This protein binds this small molecule.
Small molecule (SMILES): O=C1NC(=O)[C@@]2(CCc3ccccc32)N1

Sequence of chain 1.B:
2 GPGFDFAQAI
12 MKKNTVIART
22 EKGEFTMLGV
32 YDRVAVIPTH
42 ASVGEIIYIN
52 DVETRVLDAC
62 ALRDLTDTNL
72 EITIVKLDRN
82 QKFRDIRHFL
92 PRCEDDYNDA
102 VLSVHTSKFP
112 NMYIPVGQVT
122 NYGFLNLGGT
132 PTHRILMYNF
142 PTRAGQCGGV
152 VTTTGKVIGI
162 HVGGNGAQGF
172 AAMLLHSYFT

Binding-site contacts:
Ligand atom N1 contacts residue VAL35 of chain 1.B at 4.3 Å.
Ligand atom C4 contacts residue ASP59 of chain 1.B at 3.6 Å.
Ligand atom C contacts residue TYR32 of chain 1.B at 3.2 Å (hydrophobic).
Ligand atom C4 contacts residue LYS77 of chain 1.B at 3.4 Å.
Ligand atom C4 contacts residue ILE75 of chain 1.B at 3.7 Å (hydrophobic).
Ligand atom C6 contacts residue LYS77 of chain 1.B at 3.7 Å.
Ligand atom N1 contacts residue TYR32 of chain 1.B at 3.4 Å (h-bond).
Ligand atom C10 contacts residue LYS77 of chain 1.B at 3.8 Å.
Ligand atom C1 contacts residue ILE75 of chain 1.B at 3.6 Å (hydrophobic).
Ligand atom N contacts residue ILE75 of chain 1.B at 3.8 Å.
Ligand atom C7 contacts residue LYS77 of chain 1.B at 4.2 Å.
Ligand atom C1 contacts residue TYR179 of chain 1.B at 3.3 Å (hydrophobic).
Ligand atom O contacts residue THR181 of chain 1.B at 4.1 Å.
Ligand atom C contacts residue TYR179 of chain 1.B at 3.6 Å (hydrophobic).
Ligand atom C5 contacts residue ASP59 of chain 1.B at 3.4 Å.
Ligand atom C contacts residue PHE180 of chain 1.B at 3.7 Å (hydrophobic).
Ligand atom C contacts residue VAL35 of chain 1.B at 4.4 Å (hydrophobic).
Ligand atom C3 contacts residue VAL35 of chain 1.B at 4.1 Å (hydrophobic).
Ligand atom O contacts residue PHE180 of chain 1.B at 3.1 Å (h-bond).
Ligand atom O contacts residue TYR179 of chain 1.B at 4.0 Å.
Ligand atom C2 contacts residue LYS77 of chain 1.B at 4.4 Å.
Ligand atom C2 contacts residue ILE75 of chain 1.B at 4.0 Å (hydrophobic).
Ligand atom O1 contacts residue ILE75 of chain 1.B at 3.4 Å.
Ligand atom C6 contacts residue ASP59 of chain 1.B at 2.7 Å.
Ligand atom C3 contacts residue LYS77 of chain 1.B at 4.3 Å.
Ligand atom C9 contacts residue LYS77 of chain 1.B at 4.5 Å.
Ligand atom N contacts residue TYR179 of chain 1.B at 2.5 Å (h-bond).
Ligand atom C3 contacts residue ILE75 of chain 1.B at 2.8 Å (hydrophobic).
Ligand atom N contacts residue PHE180 of chain 1.B at 3.6 Å.
Ligand atom O1 contacts residue TYR179 of chain 1.B at 3.4 Å (h-bond).
Ligand atom C5 contacts residue LYS77 of chain 1.B at 3.4 Å.
Ligand atom C7 contacts residue ASP59 of chain 1.B at 3.7 Å.
Ligand atom O contacts residue VAL35 of chain 1.B at 4.4 Å.
Ligand atom O contacts residue TYR32 of chain 1.B at 2.4 Å (h-bond).